The protein below binds the small molecule below.
Small molecule (SMILES): CCCCCCc1cc(=O)c(Oc2ccc(N)cc2C)cn1C

Sequence of chain 1.D:
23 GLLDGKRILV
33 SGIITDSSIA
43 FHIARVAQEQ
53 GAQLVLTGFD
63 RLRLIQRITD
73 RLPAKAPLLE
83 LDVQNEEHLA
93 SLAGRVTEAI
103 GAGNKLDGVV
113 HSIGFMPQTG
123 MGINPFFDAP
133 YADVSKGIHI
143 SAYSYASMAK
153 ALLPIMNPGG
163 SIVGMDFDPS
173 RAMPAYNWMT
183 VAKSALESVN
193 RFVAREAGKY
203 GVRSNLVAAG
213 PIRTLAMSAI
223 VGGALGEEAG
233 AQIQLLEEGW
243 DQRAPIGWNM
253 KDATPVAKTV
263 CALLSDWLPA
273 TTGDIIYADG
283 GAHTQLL

Binding-site contacts:
Ligand atom CAH contacts residue NAD1 of chain 1.M at 3.5 Å.
Ligand atom NAP contacts residue MET118 of chain 1.D at 3.0 Å (h-bond).
Ligand atom CAF contacts residue ALA218 of chain 1.D at 3.3 Å (hydrophobic).
Ligand atom CAI contacts residue MET219 of chain 1.D at 3.7 Å (hydrophobic).
Ligand atom CAJ contacts residue MET219 of chain 1.D at 3.6 Å (hydrophobic).
Ligand atom CAG contacts residue ALA218 of chain 1.D at 3.4 Å (hydrophobic).
Ligand atom CAN contacts residue MET219 of chain 1.D at 3.7 Å (hydrophobic).
Ligand atom CAQ contacts residue NAD1 of chain 1.M at 3.4 Å.
Ligand atom CAH contacts residue TYR178 of chain 1.D at 3.4 Å (hydrophobic).
Ligand atom CAR contacts residue MET219 of chain 1.D at 3.9 Å (hydrophobic).
Ligand atom CAN contacts residue MET123 of chain 1.D at 3.7 Å (hydrophobic).
Ligand atom CAW contacts residue TYR178 of chain 1.D at 3.8 Å (hydrophobic).
Ligand atom CAW contacts residue PRO176 of chain 1.D at 3.1 Å (hydrophobic).
Ligand atom CAK contacts residue GLY116 of chain 1.D at 3.6 Å.
Ligand atom CAK contacts residue ALA218 of chain 1.D at 3.7 Å (hydrophobic).
Ligand atom CAG contacts residue NAD1 of chain 1.M at 3.6 Å.
Ligand atom OAD contacts residue NAD1 of chain 1.M at 3.2 Å (h-bond).
Ligand atom CAB contacts residue NAD1 of chain 1.M at 3.5 Å.
Ligand atom CAC contacts residue NAD1 of chain 1.M at 3.5 Å.
Ligand atom CAI contacts residue NAD1 of chain 1.M at 3.4 Å.
Ligand atom NAP contacts residue PHE117 of chain 1.D at 3.7 Å.
Ligand atom NAM contacts residue NAD1 of chain 1.M at 3.1 Å.
Ligand atom NAM contacts residue MET219 of chain 1.D at 3.5 Å (h-bond).
Ligand atom CAG contacts residue GLY116 of chain 1.D at 3.5 Å.
Ligand atom CAR contacts residue NAD1 of chain 1.M at 3.2 Å.
Ligand atom CAB contacts residue TYR178 of chain 1.D at 3.4 Å (hydrophobic).
Ligand atom CAK contacts residue PHE117 of chain 1.D at 3.7 Å (hydrophobic).
Ligand atom CAV contacts residue LEU238 of chain 1.D at 3.8 Å (hydrophobic).
Ligand atom CAW contacts residue ILE235 of chain 1.D at 3.8 Å (hydrophobic).
Ligand atom CAE contacts residue ALA218 of chain 1.D at 3.6 Å (hydrophobic).
Ligand atom CAE contacts residue NAD1 of chain 1.M at 3.8 Å.
Ligand atom CAE contacts residue MET181 of chain 1.D at 3.9 Å (hydrophobic).
Ligand atom CAO contacts residue MET118 of chain 1.D at 3.8 Å (hydrophobic).
Ligand atom CAL contacts residue NAD1 of chain 1.M at 3.3 Å.
Ligand atom OAA contacts residue TYR178 of chain 1.D at 2.6 Å (h-bond).
Ligand atom CAJ contacts residue MET181 of chain 1.D at 3.8 Å (hydrophobic).
Ligand atom CAR contacts residue ILE214 of chain 1.D at 3.6 Å (hydrophobic).
Ligand atom CAU contacts residue ILE235 of chain 1.D at 3.9 Å (hydrophobic).
Ligand atom OAA contacts residue LYS185 of chain 1.D at 3.8 Å.
Ligand atom OAA contacts residue NAD1 of chain 1.M at 2.6 Å (h-bond).